Binding-site contacts:
Ligand atom C5' contacts residue PHE214 of chain 3.A at 3.6 Å (hydrophobic).
Ligand atom O6 contacts residue TYR220 of chain 3.A at 2.7 Å (h-bond).
Ligand atom C5 contacts residue GLY138 of chain 3.A at 3.6 Å.
Ligand atom O6 contacts residue GLY138 of chain 3.A at 3.3 Å.
Ligand atom N1 contacts residue GLU215 of chain 3.A at 2.6 Å (salt-bridge).
Ligand atom C4' contacts residue SO41 of chain 3.D at 3.2 Å.
Ligand atom N7 contacts residue GLY138 of chain 3.A at 3.5 Å (h-bond).
Ligand atom C5 contacts residue PHE214 of chain 3.A at 3.6 Å (hydrophobic).
Ligand atom N7 contacts residue SER137 of chain 3.A at 3.5 Å.
Ligand atom C3' contacts residue SO41 of chain 3.D at 3.3 Å.
Ligand atom C1' contacts residue SO41 of chain 3.D at 3.3 Å.
Ligand atom C3' contacts residue TYR108 of chain 3.A at 3.7 Å (hydrophobic).
Ligand atom O2' contacts residue SO41 of chain 3.D at 2.8 Å (h-bond).
Ligand atom N4' contacts residue SO41 of chain 3.D at 2.7 Å (h-bond).
Ligand atom O5' contacts residue HIS269 of chain 3.A at 2.8 Å (h-bond).
Ligand atom O3' contacts residue TYR108 of chain 3.A at 2.8 Å (h-bond).
Ligand atom C8 contacts residue THR256 of chain 3.A at 3.6 Å.
Ligand atom C2 contacts residue MET233 of chain 3.A at 3.5 Å (hydrophobic).
Ligand atom C6 contacts residue GLU215 of chain 3.A at 3.5 Å.
Ligand atom O3' contacts residue SO41 of chain 3.D at 2.7 Å (h-bond).
Ligand atom O6 contacts residue ASP257 of chain 3.A at 2.5 Å (salt-bridge).
Ligand atom C9 contacts residue ALA136 of chain 3.A at 3.4 Å (hydrophobic).
Ligand atom C6 contacts residue ASP257 of chain 3.A at 3.7 Å.
Ligand atom O5' contacts residue PHE214 of chain 3.A at 3.5 Å.
Ligand atom C2' contacts residue SO41 of chain 3.D at 3.5 Å.
Ligand atom O2' contacts residue MET233 of chain 3.A at 2.8 Å (h-bond).
Ligand atom N7 contacts residue ASP257 of chain 3.A at 2.8 Å (salt-bridge).
Ligand atom N4' contacts residue THR53 of chain 3.A at 3.7 Å.
Ligand atom C2 contacts residue GLU215 of chain 3.A at 3.3 Å.
Ligand atom C6 contacts residue PHE214 of chain 3.A at 3.6 Å (hydrophobic).
Ligand atom C5' contacts residue HIS269 of chain 3.A at 3.4 Å.
Ligand atom C6 contacts residue GLY138 of chain 3.A at 3.6 Å.
Ligand atom N3 contacts residue MET233 of chain 3.A at 3.5 Å.
Ligand atom N3 contacts residue GLY232 of chain 3.A at 3.4 Å.
Ligand atom C8 contacts residue ALA136 of chain 3.A at 3.5 Å (hydrophobic).
Ligand atom C1' contacts residue ALA136 of chain 3.A at 3.2 Å (hydrophobic).
Ligand atom O6 contacts residue GLU215 of chain 3.A at 3.6 Å.
Ligand atom N7 contacts residue THR256 of chain 3.A at 3.6 Å.
Ligand atom O5' contacts residue VAL272 of chain 3.A at 3.6 Å.
Ligand atom O3' contacts residue HIS106 of chain 3.A at 3.4 Å (h-bond).

Sequence of chain 1.A:
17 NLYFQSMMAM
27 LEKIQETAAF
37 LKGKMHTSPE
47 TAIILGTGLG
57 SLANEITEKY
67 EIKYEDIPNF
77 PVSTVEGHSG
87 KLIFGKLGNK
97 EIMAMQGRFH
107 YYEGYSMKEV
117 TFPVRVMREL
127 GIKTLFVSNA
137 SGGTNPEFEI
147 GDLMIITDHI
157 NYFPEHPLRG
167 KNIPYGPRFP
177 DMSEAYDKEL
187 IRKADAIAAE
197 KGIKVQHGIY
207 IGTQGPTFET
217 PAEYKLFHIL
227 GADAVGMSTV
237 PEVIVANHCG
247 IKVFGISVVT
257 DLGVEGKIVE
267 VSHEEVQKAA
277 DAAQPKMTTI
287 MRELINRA

A small-molecule ligand and the protein it binds are described below.
Small molecule (SMILES): O=c1[nH]cnc2c([C@@H]3N[C@H](CO)[C@@H](O)[C@H]3O)c[nH]c12

Sequence of chain 3.A:
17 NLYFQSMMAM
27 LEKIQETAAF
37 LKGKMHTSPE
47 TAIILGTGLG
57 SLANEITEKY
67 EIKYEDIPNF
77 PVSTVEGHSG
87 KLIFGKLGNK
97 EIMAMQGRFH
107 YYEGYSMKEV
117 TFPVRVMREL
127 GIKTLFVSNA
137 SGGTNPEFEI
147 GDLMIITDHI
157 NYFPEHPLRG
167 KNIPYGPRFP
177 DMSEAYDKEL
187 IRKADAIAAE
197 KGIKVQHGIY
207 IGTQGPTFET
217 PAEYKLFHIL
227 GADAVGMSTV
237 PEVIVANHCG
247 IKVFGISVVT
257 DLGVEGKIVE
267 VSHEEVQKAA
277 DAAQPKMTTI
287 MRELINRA